Binding-site contacts:
Ligand atom C07 contacts residue ASN47 of chain 2.A at 3.8 Å.
Ligand atom C24 contacts residue GLU44 of chain 2.A at 3.7 Å.
Ligand atom C21 contacts residue PRO172 of chain 2.A at 4.2 Å (hydrophobic).
Ligand atom C08 contacts residue ASN47 of chain 2.A at 3.9 Å.
Ligand atom C16 contacts residue ILE224 of chain 2.A at 4.0 Å (hydrophobic).
Ligand atom S22 contacts residue ASN47 of chain 2.A at 4.0 Å.
Ligand atom C24 contacts residue CSO43 of chain 2.A at 3.0 Å.
Ligand atom C10 contacts residue ASN47 of chain 2.A at 3.8 Å.
Ligand atom N03 contacts residue VAL51 of chain 2.A at 3.8 Å.
Ligand atom C16 contacts residue LEU223 of chain 2.A at 3.8 Å (hydrophobic).
Ligand atom C28 contacts residue GLU44 of chain 2.A at 4.0 Å.
Ligand atom N01 contacts residue GLU19 of chain 2.A at 3.0 Å (salt-bridge).
Ligand atom C26 contacts residue GLU44 of chain 2.A at 3.8 Å.
Ligand atom C24 contacts residue ASN47 of chain 2.A at 4.0 Å.
Ligand atom C26 contacts residue CSO43 of chain 2.A at 4.2 Å.
Ligand atom C02 contacts residue GLU19 of chain 2.A at 3.7 Å.
Ligand atom C17 contacts residue LEU223 of chain 2.A at 3.2 Å (hydrophobic).
Ligand atom C25 contacts residue CSO43 of chain 2.A at 2.9 Å.
Ligand atom N09 contacts residue ASN47 of chain 2.A at 3.5 Å (h-bond).
Ligand atom N01 contacts residue LEU48 of chain 2.A at 3.6 Å.
Ligand atom C21 contacts residue ILE224 of chain 2.A at 4.1 Å (hydrophobic).
Ligand atom C23 contacts residue CSO43 of chain 2.A at 4.3 Å.
Ligand atom O11 contacts residue CSO43 of chain 2.A at 4.4 Å.
Ligand atom C27 contacts residue GLU44 of chain 2.A at 4.0 Å.
Ligand atom N03 contacts residue GLU19 of chain 2.A at 3.0 Å (salt-bridge).
Ligand atom C25 contacts residue GLU44 of chain 2.A at 3.8 Å.
Ligand atom C15 contacts residue ILE224 of chain 2.A at 4.4 Å (hydrophobic).
Ligand atom C12 contacts residue PRO172 of chain 2.A at 4.3 Å (hydrophobic).
Ligand atom C20 contacts residue LEU223 of chain 2.A at 3.9 Å (hydrophobic).
Ligand atom C13 contacts residue PRO172 of chain 2.A at 4.4 Å (hydrophobic).
Ligand atom C17 contacts residue ILE224 of chain 2.A at 4.0 Å (hydrophobic).
Ligand atom C06 contacts residue ASN47 of chain 2.A at 4.1 Å.
Ligand atom C12 contacts residue ASN47 of chain 2.A at 4.3 Å.
Ligand atom C12 contacts residue ILE173 of chain 2.A at 4.4 Å (hydrophobic).
Ligand atom C23 contacts residue GLU44 of chain 2.A at 4.2 Å.
Ligand atom C04 contacts residue ASN47 of chain 2.A at 4.1 Å.
Ligand atom O11 contacts residue ASN47 of chain 2.A at 4.1 Å.
Ligand atom C20 contacts residue ASP220 of chain 2.A at 4.3 Å.
Ligand atom C20 contacts residue ILE224 of chain 2.A at 3.8 Å (hydrophobic).
Ligand atom C05 contacts residue ASN47 of chain 2.A at 4.2 Å.

Sequence of chain 2.A:
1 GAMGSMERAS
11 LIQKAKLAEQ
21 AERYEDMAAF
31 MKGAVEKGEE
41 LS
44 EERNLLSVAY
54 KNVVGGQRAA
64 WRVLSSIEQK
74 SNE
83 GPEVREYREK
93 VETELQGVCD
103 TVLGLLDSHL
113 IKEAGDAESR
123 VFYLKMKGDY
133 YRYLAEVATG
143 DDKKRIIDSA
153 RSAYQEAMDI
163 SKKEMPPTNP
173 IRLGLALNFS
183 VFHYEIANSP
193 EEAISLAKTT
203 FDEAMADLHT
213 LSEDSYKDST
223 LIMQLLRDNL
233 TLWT

The protein below binds the small molecule below.
Small molecule (SMILES): [H]/N=C(\N)c1cc(-c2ccccc2)c(CNC(=O)Cc2ccc3cc[nH]c3c2)s1